Sequence of chain 1.A:
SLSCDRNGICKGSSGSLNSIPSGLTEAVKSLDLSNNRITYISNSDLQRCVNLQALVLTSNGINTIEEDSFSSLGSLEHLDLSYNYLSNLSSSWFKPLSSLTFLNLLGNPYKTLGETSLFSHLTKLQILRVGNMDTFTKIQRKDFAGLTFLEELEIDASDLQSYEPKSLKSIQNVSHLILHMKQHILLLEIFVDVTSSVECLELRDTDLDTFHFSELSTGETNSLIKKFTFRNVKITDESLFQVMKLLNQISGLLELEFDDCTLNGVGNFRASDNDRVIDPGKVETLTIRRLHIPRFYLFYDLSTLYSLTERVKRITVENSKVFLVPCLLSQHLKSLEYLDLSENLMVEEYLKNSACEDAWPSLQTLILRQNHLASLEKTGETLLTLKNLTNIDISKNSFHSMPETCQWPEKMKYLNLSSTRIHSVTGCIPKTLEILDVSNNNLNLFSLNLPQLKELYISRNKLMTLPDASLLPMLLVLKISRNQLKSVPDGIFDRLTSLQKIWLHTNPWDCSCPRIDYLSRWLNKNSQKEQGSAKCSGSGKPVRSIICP

The small molecule below binds the protein below.
Small molecule (SMILES): CC(=O)N[C@@H]1[C@@H](O)[C@H](O)[C@@H](CO)O[C@H]1O

Binding-site contacts:
Ligand atom O6 contacts residue LYS396 of chain 1.A at 3.8 Å.
Ligand atom C4 contacts residue NAG1 of chain 1.G at 3.5 Å.
Ligand atom C7 contacts residue ASN416 of chain 1.A at 3.7 Å.
Ligand atom C6 contacts residue SER395 of chain 1.A at 3.6 Å.
Ligand atom C1 contacts residue SER418 of chain 1.A at 4.2 Å.
Ligand atom C8 contacts residue TYR457 of chain 1.A at 3.8 Å (hydrophobic).
Ligand atom C2 contacts residue ASN416 of chain 1.A at 2.4 Å.
Ligand atom C7 contacts residue TYR414 of chain 1.A at 3.5 Å (hydrophobic).
Ligand atom N2 contacts residue ASN416 of chain 1.A at 2.9 Å (h-bond).
Ligand atom O5 contacts residue SER418 of chain 1.A at 4.4 Å.
Ligand atom O5 contacts residue SER395 of chain 1.A at 3.4 Å (h-bond).
Ligand atom O7 contacts residue TYR414 of chain 1.A at 3.1 Å (h-bond).
Ligand atom O6 contacts residue NAG1 of chain 1.G at 4.4 Å.
Ligand atom C3 contacts residue ASP437 of chain 1.A at 3.9 Å.
Ligand atom C1 contacts residue SER395 of chain 1.A at 4.4 Å.
Ligand atom C6 contacts residue NAG1 of chain 1.G at 3.3 Å.
Ligand atom C1 contacts residue ASN416 of chain 1.A at 1.4 Å.
Ligand atom O6 contacts residue SER395 of chain 1.A at 2.6 Å (h-bond).
Ligand atom C1 contacts residue TYR414 of chain 1.A at 4.0 Å (hydrophobic).
Ligand atom C7 contacts residue ASP437 of chain 1.A at 3.6 Å.
Ligand atom C4 contacts residue ASN416 of chain 1.A at 4.2 Å.
Ligand atom O7 contacts residue ASN416 of chain 1.A at 4.1 Å.
Ligand atom C8 contacts residue TYR414 of chain 1.A at 3.9 Å (hydrophobic).
Ligand atom O5 contacts residue ASN416 of chain 1.A at 2.4 Å (h-bond).
Ligand atom C8 contacts residue ASP437 of chain 1.A at 3.6 Å.
Ligand atom O5 contacts residue ASP393 of chain 1.A at 4.0 Å.
Ligand atom C5 contacts residue SER395 of chain 1.A at 4.1 Å.
Ligand atom C5 contacts residue NAG1 of chain 1.G at 4.0 Å.
Ligand atom C2 contacts residue TYR414 of chain 1.A at 3.8 Å (hydrophobic).
Ligand atom O6 contacts residue ARG369 of chain 1.A at 3.5 Å.
Ligand atom C1 contacts residue ASP437 of chain 1.A at 3.6 Å.
Ligand atom N2 contacts residue ASP437 of chain 1.A at 2.7 Å (salt-bridge).
Ligand atom C5 contacts residue ASN416 of chain 1.A at 3.7 Å.
Ligand atom C6 contacts residue ARG369 of chain 1.A at 3.8 Å.
Ligand atom O4 contacts residue NAG1 of chain 1.G at 2.6 Å (h-bond).
Ligand atom N2 contacts residue TYR414 of chain 1.A at 3.8 Å.
Ligand atom C2 contacts residue ASP437 of chain 1.A at 3.6 Å.
Ligand atom C3 contacts residue ASN416 of chain 1.A at 3.8 Å.
Ligand atom O3 contacts residue NAG1 of chain 1.G at 3.2 Å.
Ligand atom C3 contacts residue NAG1 of chain 1.G at 4.0 Å.